Binding-site contacts:
Ligand atom C7 contacts residue GLU246 of chain 1.A at 4.1 Å.
Ligand atom O5 contacts residue HIS176 of chain 1.A at 3.2 Å (h-bond).
Ligand atom C4A contacts residue GLY178 of chain 1.A at 3.9 Å.
Ligand atom O5 contacts residue TRP243 of chain 1.A at 3.3 Å.
Ligand atom C3 contacts residue ASP269 of chain 1.A at 4.0 Å.
Ligand atom C4 contacts residue HIS176 of chain 1.A at 3.9 Å.
Ligand atom C6 contacts residue TYR207 of chain 1.A at 3.7 Å (hydrophobic).
Ligand atom C2 contacts residue HIS176 of chain 1.A at 3.9 Å.
Ligand atom C4 contacts residue ASP269 of chain 1.A at 3.1 Å.
Ligand atom C5 contacts residue HIS176 of chain 1.A at 3.9 Å.
Ligand atom C5A contacts residue GLY178 of chain 1.A at 4.1 Å.
Ligand atom C1 contacts residue TRP243 of chain 1.A at 4.0 Å (hydrophobic).
Ligand atom O7 contacts residue GLU246 of chain 1.A at 3.7 Å.
Ligand atom O4 contacts residue ALA286 of chain 1.A at 4.0 Å.
Ligand atom O6 contacts residue TRP243 of chain 1.A at 3.4 Å (h-bond).
Ligand atom O7 contacts residue GLY210 of chain 1.A at 3.8 Å.
Ligand atom O6 contacts residue TRP243 of chain 1.A at 3.7 Å.
Ligand atom C4 contacts residue GLU246 of chain 1.A at 3.6 Å.
Ligand atom O4 contacts residue ASP269 of chain 1.A at 2.6 Å (salt-bridge).
Ligand atom O4 contacts residue GLU246 of chain 1.A at 2.7 Å (salt-bridge).
Ligand atom C8 contacts residue HIS176 of chain 1.A at 3.8 Å.
Ligand atom O3 contacts residue ASP269 of chain 1.A at 3.6 Å.
Ligand atom O4 contacts residue HIS176 of chain 1.A at 2.9 Å (h-bond).
Ligand atom C7 contacts residue GLY178 of chain 1.A at 4.1 Å.
Ligand atom C4 contacts residue LEU272 of chain 1.A at 3.7 Å (hydrophobic).
Ligand atom O1 contacts residue HIS176 of chain 1.A at 3.5 Å.
Ligand atom C6 contacts residue GLU246 of chain 1.A at 3.5 Å.
Ligand atom C6 contacts residue PHE179 of chain 1.A at 3.9 Å (hydrophobic).
Ligand atom O6 contacts residue PHE179 of chain 1.A at 3.3 Å.
Ligand atom C6 contacts residue THR188 of chain 1.A at 3.3 Å.
Ligand atom C6 contacts residue TRP243 of chain 1.A at 3.6 Å (hydrophobic).
Ligand atom O6 contacts residue THR188 of chain 1.A at 2.6 Å (h-bond).
Ligand atom O7 contacts residue GLY211 of chain 1.A at 3.7 Å.
Ligand atom C3 contacts residue LEU272 of chain 1.A at 4.0 Å (hydrophobic).
Ligand atom C6A contacts residue GLY178 of chain 1.A at 3.9 Å.
Ligand atom C6 contacts residue PRO177 of chain 1.A at 3.8 Å (hydrophobic).
Ligand atom C1 contacts residue HIS176 of chain 1.A at 3.9 Å.
Ligand atom C5 contacts residue TRP243 of chain 1.A at 3.9 Å (hydrophobic).
Ligand atom O5 contacts residue PHE179 of chain 1.A at 3.9 Å.
Ligand atom C4 contacts residue TRP243 of chain 1.A at 3.9 Å (hydrophobic).

A small-molecule ligand and the protein it binds are described below.
Small molecule (SMILES): CCC/C=C\CO[C@@H]1O[C@H](CO)[C@H](O)[C@H](O[C@H]2O[C@H](CO)[C@H](O)[C@H](O)[C@H]2NC(C)=O)[C@H]1O[C@@H]1O[C@@H](C)[C@@H](O)[C@@H](O)[C@@H]1O

Sequence of chain 1.A:
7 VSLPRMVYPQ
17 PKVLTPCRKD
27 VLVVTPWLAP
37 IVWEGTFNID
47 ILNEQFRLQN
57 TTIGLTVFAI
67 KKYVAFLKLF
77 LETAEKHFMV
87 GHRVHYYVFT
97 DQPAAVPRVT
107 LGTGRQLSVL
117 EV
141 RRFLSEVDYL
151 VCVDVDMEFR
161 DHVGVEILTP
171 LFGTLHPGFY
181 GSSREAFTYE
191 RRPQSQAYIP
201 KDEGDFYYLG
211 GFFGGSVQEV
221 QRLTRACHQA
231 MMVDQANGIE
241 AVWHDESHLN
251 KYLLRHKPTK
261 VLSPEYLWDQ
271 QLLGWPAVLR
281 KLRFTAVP